This protein binds this small molecule.
Small molecule (SMILES): CC(=O)N[C@@H]1[C@@H](O)[C@H](O)[C@@H](CO)O[C@H]1O

Binding-site contacts:
Ligand atom O7 contacts residue ASN333 of chain 1.A at 4.3 Å.
Ligand atom O6 contacts residue ARG438 of chain 1.A at 3.7 Å.
Ligand atom C5 contacts residue ASN333 of chain 1.A at 3.7 Å.
Ligand atom C6 contacts residue ASN297 of chain 1.A at 3.4 Å.
Ligand atom N2 contacts residue HIS331 of chain 1.A at 4.1 Å.
Ligand atom C8 contacts residue ASN333 of chain 1.A at 3.5 Å.
Ligand atom C7 contacts residue ASN333 of chain 1.A at 3.4 Å.
Ligand atom C6 contacts residue ARG438 of chain 1.A at 4.3 Å.
Ligand atom C4 contacts residue HIS331 of chain 1.A at 4.2 Å.
Ligand atom O5 contacts residue ASN297 of chain 1.A at 4.2 Å.
Ligand atom C3 contacts residue ASN333 of chain 1.A at 3.8 Å.
Ligand atom O6 contacts residue THR299 of chain 1.A at 4.5 Å.
Ligand atom O7 contacts residue THR409 of chain 1.A at 4.0 Å.
Ligand atom C4 contacts residue ASN333 of chain 1.A at 4.3 Å.
Ligand atom O3 contacts residue HIS331 of chain 1.A at 3.1 Å.
Ligand atom C7 contacts residue THR409 of chain 1.A at 4.4 Å.
Ligand atom O5 contacts residue ASN333 of chain 1.A at 2.5 Å (h-bond).
Ligand atom C2 contacts residue ASN333 of chain 1.A at 2.5 Å.
Ligand atom N2 contacts residue ASN333 of chain 1.A at 2.9 Å (h-bond).
Ligand atom O6 contacts residue ASN297 of chain 1.A at 2.9 Å (h-bond).
Ligand atom C2 contacts residue HIS331 of chain 1.A at 3.8 Å.
Ligand atom C1 contacts residue ASN333 of chain 1.A at 1.4 Å.
Ligand atom N2 contacts residue THR409 of chain 1.A at 4.0 Å.
Ligand atom C3 contacts residue HIS331 of chain 1.A at 3.9 Å.

Sequence of chain 1.A:
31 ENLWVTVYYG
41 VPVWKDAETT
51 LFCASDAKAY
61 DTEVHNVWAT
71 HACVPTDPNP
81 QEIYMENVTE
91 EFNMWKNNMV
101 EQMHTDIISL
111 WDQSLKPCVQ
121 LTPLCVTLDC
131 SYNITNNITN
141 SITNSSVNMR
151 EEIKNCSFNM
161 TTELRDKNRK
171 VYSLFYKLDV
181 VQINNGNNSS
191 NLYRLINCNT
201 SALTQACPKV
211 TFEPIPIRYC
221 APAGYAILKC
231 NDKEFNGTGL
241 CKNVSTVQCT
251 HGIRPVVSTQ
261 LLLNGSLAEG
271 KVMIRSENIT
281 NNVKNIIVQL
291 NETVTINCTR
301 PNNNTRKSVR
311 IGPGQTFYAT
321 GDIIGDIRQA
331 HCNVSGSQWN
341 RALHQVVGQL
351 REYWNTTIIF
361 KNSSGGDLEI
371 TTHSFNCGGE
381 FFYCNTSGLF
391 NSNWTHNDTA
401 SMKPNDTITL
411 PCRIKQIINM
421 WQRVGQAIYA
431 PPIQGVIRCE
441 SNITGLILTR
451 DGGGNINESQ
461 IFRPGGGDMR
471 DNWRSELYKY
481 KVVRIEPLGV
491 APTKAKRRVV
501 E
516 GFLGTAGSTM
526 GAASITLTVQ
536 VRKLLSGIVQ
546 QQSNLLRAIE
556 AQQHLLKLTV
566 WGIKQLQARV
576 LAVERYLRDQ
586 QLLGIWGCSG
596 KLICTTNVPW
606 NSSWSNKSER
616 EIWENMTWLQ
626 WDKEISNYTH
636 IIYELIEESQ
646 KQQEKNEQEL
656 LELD